The small molecule below binds the protein below.
Small molecule (SMILES): CC[C@H](C)[C@H](NC(=O)[C@@H]1CCCN1C(=O)[C@@H](N)CC(N)=O)C(=O)N[C@@H](CO)C(=O)N[C@@H](CC(=O)O)C(=O)N[C@H](C(=O)N[C@@H](CC(=O)O)C(=O)O)C(C)C

Binding-site contacts:
Ligand atom OG contacts residue PHE81 of chain 1.A at 3.4 Å.
Ligand atom CA contacts residue PHE114 of chain 1.A at 3.7 Å (hydrophobic).
Ligand atom OXT contacts residue ASN17 of chain 1.A at 2.9 Å (h-bond).
Ligand atom CB contacts residue VAL44 of chain 1.A at 3.6 Å (hydrophobic).
Ligand atom C contacts residue ASN17 of chain 1.A at 3.7 Å.
Ligand atom CB contacts residue ASN48 of chain 1.A at 3.8 Å.
Ligand atom O contacts residue PHE114 of chain 1.A at 3.1 Å.
Ligand atom CG1 contacts residue ASN17 of chain 1.A at 3.1 Å.
Ligand atom OXT contacts residue ASN48 of chain 1.A at 2.9 Å (h-bond).
Ligand atom O contacts residue ASN113 of chain 1.A at 3.6 Å (h-bond).
Ligand atom O contacts residue LYS13 of chain 1.A at 3.1 Å (salt-bridge).
Ligand atom CG2 contacts residue ASN48 of chain 1.A at 3.6 Å.
Ligand atom C contacts residue ASP117 of chain 1.A at 3.6 Å.
Ligand atom O contacts residue LYS78 of chain 1.A at 3.4 Å.
Ligand atom C contacts residue ASN48 of chain 1.A at 3.8 Å.
Ligand atom CG2 contacts residue ASP117 of chain 1.A at 3.7 Å.
Ligand atom C contacts residue LYS78 of chain 1.A at 3.7 Å.
Ligand atom CA contacts residue ASN48 of chain 1.A at 3.4 Å.
Ligand atom CG1 contacts residue PHE114 of chain 1.A at 3.7 Å (hydrophobic).
Ligand atom N contacts residue ASN113 of chain 1.A at 3.2 Å (h-bond).
Ligand atom CB contacts residue PHE114 of chain 1.A at 3.6 Å (hydrophobic).
Ligand atom CD1 contacts residue PHE81 of chain 1.A at 3.5 Å (hydrophobic).
Ligand atom O contacts residue LYS78 of chain 1.A at 2.8 Å (salt-bridge).
Ligand atom C contacts residue ASN48 of chain 1.A at 3.6 Å.
Ligand atom CD1 contacts residue ILE118 of chain 1.A at 3.8 Å (hydrophobic).
Ligand atom N contacts residue ASP117 of chain 1.A at 2.9 Å (salt-bridge).
Ligand atom CA contacts residue LEU51 of chain 1.A at 3.6 Å (hydrophobic).
Ligand atom OD1 contacts residue LYS78 of chain 1.A at 2.7 Å (salt-bridge).
Ligand atom CG2 contacts residue TYR32 of chain 1.A at 3.3 Å (hydrophobic).
Ligand atom C contacts residue LEU51 of chain 1.A at 3.6 Å (hydrophobic).
Ligand atom CG1 contacts residue TYR32 of chain 1.A at 3.8 Å (hydrophobic).
Ligand atom N contacts residue ASN48 of chain 1.A at 2.9 Å (h-bond).
Ligand atom C contacts residue LEU51 of chain 1.A at 3.8 Å (hydrophobic).
Ligand atom CG2 contacts residue PHE81 of chain 1.A at 3.5 Å (hydrophobic).
Ligand atom OXT contacts residue LYS13 of chain 1.A at 3.7 Å.
Ligand atom OD2 contacts residue PHE20 of chain 1.A at 3.7 Å.
Ligand atom N contacts residue LEU51 of chain 1.A at 3.5 Å.
Ligand atom CA contacts residue ASP117 of chain 1.A at 3.4 Å.
Ligand atom CG contacts residue LYS78 of chain 1.A at 3.2 Å.
Ligand atom OD2 contacts residue LYS78 of chain 1.A at 3.3 Å (salt-bridge).

Sequence of chain 1.A:
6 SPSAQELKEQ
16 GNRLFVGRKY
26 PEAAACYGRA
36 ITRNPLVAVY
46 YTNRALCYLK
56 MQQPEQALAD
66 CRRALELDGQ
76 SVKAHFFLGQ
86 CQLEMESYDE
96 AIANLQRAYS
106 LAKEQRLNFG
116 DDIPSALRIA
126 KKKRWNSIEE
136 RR